Binding-site contacts:
Ligand atom C1 contacts residue TYR337 of chain 1.A at 3.7 Å (hydrophobic).
Ligand atom C1 contacts residue ALA307 of chain 1.A at 3.3 Å (hydrophobic).
Ligand atom N1 contacts residue HIS124 of chain 1.A at 4.0 Å.
Ligand atom C16 contacts residue ASN220 of chain 1.A at 3.9 Å.
Ligand atom C16 contacts residue ASN222 of chain 1.A at 3.8 Å.
Ligand atom O1 contacts residue HIS124 of chain 1.A at 3.9 Å.
Ligand atom O2 contacts residue ASN222 of chain 1.A at 3.7 Å.
Ligand atom C9 contacts residue HIS124 of chain 1.A at 1.4 Å.
Ligand atom C6 contacts residue TYR337 of chain 1.A at 3.9 Å (hydrophobic).
Ligand atom C1 contacts residue TYR276 of chain 1.A at 3.8 Å (hydrophobic).
Ligand atom C14 contacts residue ASN222 of chain 1.A at 3.7 Å.
Ligand atom C10 contacts residue HIS124 of chain 1.A at 2.8 Å.
Ligand atom O3 contacts residue LEU221 of chain 1.A at 3.9 Å.
Ligand atom C19 contacts residue ASN220 of chain 1.A at 3.3 Å.
Ligand atom N4 contacts residue ASN220 of chain 1.A at 3.4 Å (h-bond).
Ligand atom C15 contacts residue GLU257 of chain 1.A at 4.0 Å.
Ligand atom C12 contacts residue HIS124 of chain 1.A at 3.9 Å.
Ligand atom C19 contacts residue ASN222 of chain 1.A at 3.3 Å.
Ligand atom O4 contacts residue HIS275 of chain 1.A at 3.7 Å.
Ligand atom C10 contacts residue GLU257 of chain 1.A at 4.0 Å.
Ligand atom C11 contacts residue HIS124 of chain 1.A at 3.4 Å.
Ligand atom C5 contacts residue ILE231 of chain 1.A at 3.8 Å (hydrophobic).
Ligand atom C15 contacts residue HIS124 of chain 1.A at 3.3 Å.
Ligand atom O3 contacts residue LEU340 of chain 1.A at 3.9 Å.
Ligand atom N2 contacts residue HIS232 of chain 1.A at 3.6 Å.
Ligand atom C4 contacts residue ILE231 of chain 1.A at 3.7 Å (hydrophobic).
Ligand atom C14 contacts residue GLU257 of chain 1.A at 3.9 Å.
Ligand atom C17 contacts residue ASN220 of chain 1.A at 3.5 Å.
Ligand atom N4 contacts residue ASN222 of chain 1.A at 2.8 Å (h-bond).
Ligand atom O1 contacts residue HIS224 of chain 1.A at 3.9 Å.
Ligand atom O1 contacts residue GLU257 of chain 1.A at 2.8 Å (salt-bridge).
Ligand atom C7 contacts residue TYR337 of chain 1.A at 3.7 Å (hydrophobic).
Ligand atom C17 contacts residue ASN222 of chain 1.A at 3.6 Å.
Ligand atom O4 contacts residue ALA307 of chain 1.A at 3.2 Å.
Ligand atom C13 contacts residue LEU221 of chain 1.A at 3.7 Å (hydrophobic).
Ligand atom C16 contacts residue LEU221 of chain 1.A at 3.9 Å (hydrophobic).
Ligand atom O2 contacts residue LEU221 of chain 1.A at 3.7 Å.
Ligand atom C14 contacts residue LEU221 of chain 1.A at 3.8 Å (hydrophobic).
Ligand atom C6 contacts residue HIS124 of chain 1.A at 4.0 Å.
Ligand atom C1 contacts residue HIS275 of chain 1.A at 3.8 Å.

This protein binds this small molecule.
Small molecule (SMILES): COc1ccc(Cn2nnc3c2[C@](C)(O)CC[C@@H]3OC(=O)NC(C)C)cc1

Sequence of chain 1.A:
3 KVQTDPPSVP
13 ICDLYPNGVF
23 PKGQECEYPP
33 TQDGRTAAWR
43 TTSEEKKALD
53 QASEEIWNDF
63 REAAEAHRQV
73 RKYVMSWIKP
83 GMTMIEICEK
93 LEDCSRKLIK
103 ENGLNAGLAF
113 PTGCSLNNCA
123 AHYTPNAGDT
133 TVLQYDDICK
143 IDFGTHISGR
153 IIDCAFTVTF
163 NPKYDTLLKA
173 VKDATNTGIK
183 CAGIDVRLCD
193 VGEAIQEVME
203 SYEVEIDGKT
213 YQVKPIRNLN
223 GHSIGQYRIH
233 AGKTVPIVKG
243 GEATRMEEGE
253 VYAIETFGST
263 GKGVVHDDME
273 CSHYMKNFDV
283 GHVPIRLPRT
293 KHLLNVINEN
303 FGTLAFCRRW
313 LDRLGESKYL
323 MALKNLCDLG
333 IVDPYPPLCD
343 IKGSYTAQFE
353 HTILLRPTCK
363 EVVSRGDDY